Sequence of chain 7.A:
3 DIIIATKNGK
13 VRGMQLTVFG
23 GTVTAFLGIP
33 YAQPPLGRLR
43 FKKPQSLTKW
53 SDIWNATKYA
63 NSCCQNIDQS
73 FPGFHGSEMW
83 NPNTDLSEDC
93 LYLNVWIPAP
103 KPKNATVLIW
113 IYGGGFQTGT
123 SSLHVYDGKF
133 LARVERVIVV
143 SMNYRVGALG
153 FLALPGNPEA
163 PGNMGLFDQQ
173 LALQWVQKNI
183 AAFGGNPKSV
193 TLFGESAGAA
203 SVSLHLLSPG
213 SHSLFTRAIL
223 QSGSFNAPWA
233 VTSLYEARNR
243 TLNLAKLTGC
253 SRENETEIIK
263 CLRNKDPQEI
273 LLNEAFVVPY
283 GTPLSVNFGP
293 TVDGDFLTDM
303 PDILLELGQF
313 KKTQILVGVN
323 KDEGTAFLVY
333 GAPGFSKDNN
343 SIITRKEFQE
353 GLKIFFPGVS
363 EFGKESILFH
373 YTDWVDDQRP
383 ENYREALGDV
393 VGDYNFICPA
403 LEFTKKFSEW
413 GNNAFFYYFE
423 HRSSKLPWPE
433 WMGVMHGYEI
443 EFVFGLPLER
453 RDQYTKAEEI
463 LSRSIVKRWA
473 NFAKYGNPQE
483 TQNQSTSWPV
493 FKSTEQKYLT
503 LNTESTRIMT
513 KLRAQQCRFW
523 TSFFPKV

This small molecule binds to this protein.
Small molecule (SMILES): CC(=O)N[C@@H]1[C@@H](O)[C@H](O)[C@@H](CO)O[C@H]1O

Binding-site contacts:
Ligand atom C4 contacts residue ASN485 of chain 7.A at 4.2 Å.
Ligand atom O5 contacts residue ASN485 of chain 7.A at 2.4 Å (h-bond).
Ligand atom N2 contacts residue ARG465 of chain 7.A at 4.3 Å.
Ligand atom C7 contacts residue GLU482 of chain 7.A at 4.2 Å.
Ligand atom O7 contacts residue SER466 of chain 7.A at 4.4 Å.
Ligand atom C7 contacts residue ASN485 of chain 7.A at 3.4 Å.
Ligand atom C7 contacts residue ARG465 of chain 7.A at 3.8 Å.
Ligand atom N2 contacts residue ASN485 of chain 7.A at 3.0 Å (h-bond).
Ligand atom C8 contacts residue LYS469 of chain 7.A at 3.7 Å.
Ligand atom C8 contacts residue ARG465 of chain 7.A at 4.1 Å.
Ligand atom C1 contacts residue ASN485 of chain 7.A at 1.4 Å.
Ligand atom O7 contacts residue ASN485 of chain 7.A at 3.5 Å (h-bond).
Ligand atom O3 contacts residue ARG465 of chain 7.A at 3.8 Å.
Ligand atom C5 contacts residue ASN485 of chain 7.A at 3.7 Å.
Ligand atom C8 contacts residue GLU482 of chain 7.A at 3.8 Å.
Ligand atom C3 contacts residue ASN485 of chain 7.A at 3.8 Å.
Ligand atom C2 contacts residue ASN485 of chain 7.A at 2.5 Å.
Ligand atom O7 contacts residue GLU482 of chain 7.A at 4.4 Å.
Ligand atom O7 contacts residue ARG465 of chain 7.A at 3.7 Å.